A small-molecule ligand and the protein it binds are described below.
Small molecule (SMILES): CC[C@H](N)C(=O)N[C@@H](CO)C(=O)N[C@@H](CC(C)C)C(=O)N[C@@H](CC1=c2ccccc2=NC1)C(=O)N[C@@H](CC(N)=O)C(=O)NCC(=O)N1CCC[C@H]1C(=O)N[C@@H](CC1=NC=NC1)C(=O)N[C@@H](CC(C)C)C(=O)O

Sequence of chain 1.A:
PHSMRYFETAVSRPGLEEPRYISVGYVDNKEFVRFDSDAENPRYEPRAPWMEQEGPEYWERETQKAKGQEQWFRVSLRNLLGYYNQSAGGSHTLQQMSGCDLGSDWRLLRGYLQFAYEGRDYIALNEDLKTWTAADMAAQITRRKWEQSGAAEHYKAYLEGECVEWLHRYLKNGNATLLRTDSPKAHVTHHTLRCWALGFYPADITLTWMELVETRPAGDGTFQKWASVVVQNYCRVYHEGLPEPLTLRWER

Binding-site contacts:
Ligand atom CH2 contacts residue GLN65 of chain 1.A at 3.4 Å.
Ligand atom O contacts residue TYR84 of chain 1.A at 3.0 Å (h-bond).
Ligand atom O contacts residue TYR159 of chain 1.A at 2.5 Å (h-bond).
Ligand atom CE1 contacts residue SO41 of chain 1.T at 3.4 Å.
Ligand atom OXT contacts residue TYR84 of chain 1.A at 2.8 Å (h-bond).
Ligand atom OD1 contacts residue GLN70 of chain 1.A at 3.3 Å (h-bond).
Ligand atom ND2 contacts residue GLN97 of chain 1.A at 2.8 Å (h-bond).
Ligand atom CA contacts residue TYR156 of chain 1.A at 3.3 Å (hydrophobic).
Ligand atom N contacts residue SER77 of chain 1.A at 3.3 Å (h-bond).
Ligand atom CD2 contacts residue TRP73 of chain 1.A at 3.4 Å (hydrophobic).
Ligand atom O contacts residue LYS146 of chain 1.A at 2.7 Å (salt-bridge).
Ligand atom CB contacts residue TRP73 of chain 1.A at 3.3 Å (hydrophobic).
Ligand atom N contacts residue TYR156 of chain 1.A at 2.9 Å (h-bond).
Ligand atom CD2 contacts residue SER99 of chain 1.A at 3.1 Å.
Ligand atom O contacts residue TRP73 of chain 1.A at 3.1 Å (h-bond).
Ligand atom NE1 contacts residue LYS66 of chain 1.A at 3.4 Å.
Ligand atom O contacts residue TRP147 of chain 1.A at 2.8 Å (h-bond).
Ligand atom O contacts residue LYS66 of chain 1.A at 2.6 Å (salt-bridge).
Ligand atom OD1 contacts residue GLN97 of chain 1.A at 2.9 Å (h-bond).
Ligand atom N contacts residue TYR7 of chain 1.A at 3.0 Å (h-bond).
Ligand atom OG contacts residue GLU63 of chain 1.A at 2.8 Å (salt-bridge).
Ligand atom CB contacts residue TRP167 of chain 1.A at 3.4 Å (hydrophobic).
Ligand atom O contacts residue HIS155 of chain 1.A at 2.7 Å (h-bond).
Ligand atom CG contacts residue LYS66 of chain 1.A at 3.0 Å.
Ligand atom N contacts residue GLU63 of chain 1.A at 3.0 Å (salt-bridge).
Ligand atom CG contacts residue SER150 of chain 1.A at 3.5 Å.
Ligand atom O contacts residue GLN70 of chain 1.A at 3.4 Å.
Ligand atom CZ3 contacts residue GLY69 of chain 1.A at 3.5 Å.
Ligand atom N contacts residue LYS66 of chain 1.A at 3.4 Å (salt-bridge).
Ligand atom ND1 contacts residue SO41 of chain 1.T at 2.5 Å (h-bond).
Ligand atom N contacts residue TYR171 of chain 1.A at 2.8 Å (h-bond).
Ligand atom O contacts residue TRP73 of chain 1.A at 2.9 Å (h-bond).
Ligand atom C contacts residue TYR84 of chain 1.A at 3.2 Å (hydrophobic).
Ligand atom O contacts residue LYS146 of chain 1.A at 3.1 Å.
Ligand atom OXT contacts residue THR143 of chain 1.A at 2.6 Å (h-bond).
Ligand atom O contacts residue ASN80 of chain 1.A at 2.9 Å (h-bond).
Ligand atom N contacts residue GLN70 of chain 1.A at 2.9 Å (h-bond).
Ligand atom ND1 contacts residue VAL76 of chain 1.A at 3.5 Å.
Ligand atom CB contacts residue TYR156 of chain 1.A at 3.3 Å (hydrophobic).
Ligand atom C contacts residue LYS146 of chain 1.A at 3.4 Å.